Binding-site contacts:
Ligand atom C8 contacts residue THR604 of chain 1.C at 3.8 Å.
Ligand atom C4 contacts residue ASN603 of chain 1.C at 4.2 Å.
Ligand atom O7 contacts residue THR604 of chain 1.C at 4.5 Å.
Ligand atom C7 contacts residue ASN603 of chain 1.C at 3.6 Å.
Ligand atom N2 contacts residue ASN603 of chain 1.C at 2.9 Å (h-bond).
Ligand atom C2 contacts residue ASN603 of chain 1.C at 2.5 Å.
Ligand atom C5 contacts residue ASN603 of chain 1.C at 3.7 Å.
Ligand atom O5 contacts residue ASN603 of chain 1.C at 2.4 Å (h-bond).
Ligand atom O7 contacts residue ASN603 of chain 1.C at 3.2 Å (h-bond).
Ligand atom C1 contacts residue ASN603 of chain 1.C at 1.4 Å.
Ligand atom C3 contacts residue ASN603 of chain 1.C at 3.8 Å.
Ligand atom O6 contacts residue ASN603 of chain 1.C at 3.9 Å.

Sequence of chain 1.C:
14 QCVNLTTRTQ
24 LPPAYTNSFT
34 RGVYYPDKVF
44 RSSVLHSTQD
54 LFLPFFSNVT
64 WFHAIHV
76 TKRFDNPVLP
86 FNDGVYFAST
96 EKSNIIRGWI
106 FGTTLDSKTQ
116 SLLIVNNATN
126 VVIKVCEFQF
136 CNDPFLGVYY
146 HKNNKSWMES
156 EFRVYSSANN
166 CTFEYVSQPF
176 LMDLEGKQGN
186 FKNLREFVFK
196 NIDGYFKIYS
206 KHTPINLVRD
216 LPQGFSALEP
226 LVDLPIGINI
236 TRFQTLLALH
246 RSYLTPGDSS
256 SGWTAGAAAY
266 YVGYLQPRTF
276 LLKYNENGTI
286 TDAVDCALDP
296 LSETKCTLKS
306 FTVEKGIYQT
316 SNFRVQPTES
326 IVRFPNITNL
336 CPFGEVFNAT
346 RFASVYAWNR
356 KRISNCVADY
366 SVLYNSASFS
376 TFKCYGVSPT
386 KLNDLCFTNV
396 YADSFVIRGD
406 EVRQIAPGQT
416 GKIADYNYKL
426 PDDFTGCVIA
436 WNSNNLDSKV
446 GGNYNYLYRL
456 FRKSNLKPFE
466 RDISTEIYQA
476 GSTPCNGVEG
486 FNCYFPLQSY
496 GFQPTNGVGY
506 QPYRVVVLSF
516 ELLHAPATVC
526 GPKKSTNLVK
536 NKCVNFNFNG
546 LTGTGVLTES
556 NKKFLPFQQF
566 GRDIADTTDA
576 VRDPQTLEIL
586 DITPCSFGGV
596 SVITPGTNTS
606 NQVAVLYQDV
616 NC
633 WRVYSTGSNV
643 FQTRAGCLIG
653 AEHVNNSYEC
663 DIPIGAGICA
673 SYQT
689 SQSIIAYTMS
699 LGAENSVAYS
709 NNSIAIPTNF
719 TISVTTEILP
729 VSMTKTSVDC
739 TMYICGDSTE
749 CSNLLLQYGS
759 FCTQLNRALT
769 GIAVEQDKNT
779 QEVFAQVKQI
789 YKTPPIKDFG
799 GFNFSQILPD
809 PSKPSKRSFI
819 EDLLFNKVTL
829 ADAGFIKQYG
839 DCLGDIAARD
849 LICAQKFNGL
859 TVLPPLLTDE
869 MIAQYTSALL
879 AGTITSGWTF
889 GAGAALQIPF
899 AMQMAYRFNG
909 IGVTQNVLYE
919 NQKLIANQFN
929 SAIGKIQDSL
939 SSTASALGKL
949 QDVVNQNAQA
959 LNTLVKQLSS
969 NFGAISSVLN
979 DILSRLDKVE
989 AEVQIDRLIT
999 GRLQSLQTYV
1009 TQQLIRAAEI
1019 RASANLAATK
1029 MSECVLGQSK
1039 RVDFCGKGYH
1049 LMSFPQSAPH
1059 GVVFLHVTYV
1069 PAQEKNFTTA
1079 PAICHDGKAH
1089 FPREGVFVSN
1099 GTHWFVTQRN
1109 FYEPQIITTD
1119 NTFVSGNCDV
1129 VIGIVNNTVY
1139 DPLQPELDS

The small molecule below binds the protein below.
Small molecule (SMILES): CC(=O)N[C@@H]1[C@@H](O)[C@H](O)[C@@H](CO)O[C@H]1O